Binding-site contacts:
Ligand atom O4' contacts residue ASN328 of chain 1.A at 3.1 Å.
Ligand atom P contacts residue ARG281 of chain 1.A at 3.5 Å.
Ligand atom C1' contacts residue HIS532 of chain 1.A at 3.7 Å.
Ligand atom O2 contacts residue LYS285 of chain 1.A at 2.6 Å (salt-bridge).
Ligand atom C1' contacts residue ASN328 of chain 1.A at 3.5 Å.
Ligand atom C1' contacts residue LYS285 of chain 1.A at 3.6 Å.
Ligand atom OP1 contacts residue ARG281 of chain 1.A at 2.8 Å (salt-bridge).
Ligand atom O4' contacts residue HIS532 of chain 1.A at 3.4 Å.
Ligand atom O4' contacts residue TYR290 of chain 1.A at 3.3 Å (h-bond).
Ligand atom OP1 contacts residue ALA261 of chain 1.A at 3.6 Å.
Ligand atom C2' contacts residue ASN328 of chain 1.A at 3.5 Å.
Ligand atom O3' contacts residue ARG281 of chain 1.A at 3.2 Å (salt-bridge).
Ligand atom O4' contacts residue LYS285 of chain 1.A at 3.4 Å.
Ligand atom O4' contacts residue LYS285 of chain 1.A at 3.3 Å (salt-bridge).
Ligand atom C1' contacts residue TYR290 of chain 1.A at 3.1 Å (hydrophobic).
Ligand atom C1' contacts residue GLN327 of chain 1.A at 3.4 Å.
Ligand atom N contacts residue ASP533 of chain 1.A at 2.9 Å (salt-bridge).
Ligand atom C4' contacts residue ILE329 of chain 1.A at 3.5 Å (hydrophobic).
Ligand atom P contacts residue ARG332 of chain 1.A at 3.6 Å.
Ligand atom C2 contacts residue LYS285 of chain 1.A at 3.6 Å.
Ligand atom OP2 contacts residue ALA261 of chain 1.A at 2.7 Å (h-bond).
Ligand atom OP1 contacts residue SER260 of chain 1.A at 3.4 Å (h-bond).
Ligand atom C2' contacts residue TYR290 of chain 1.A at 3.4 Å (hydrophobic).
Ligand atom C2' contacts residue GLN327 of chain 1.A at 3.6 Å.
Ligand atom C5' contacts residue PRO330 of chain 1.A at 3.7 Å (hydrophobic).
Ligand atom O1P contacts residue ILE331 of chain 1.A at 3.5 Å.
Ligand atom OP1 contacts residue ARG332 of chain 1.A at 2.9 Å (salt-bridge).
Ligand atom OP2 contacts residue SER258 of chain 1.A at 3.6 Å (h-bond).
Ligand atom OP2 contacts residue SER260 of chain 1.A at 3.6 Å.
Ligand atom O1P contacts residue ARG332 of chain 1.A at 3.4 Å (salt-bridge).
Ligand atom OP1 contacts residue ILE331 of chain 1.A at 2.8 Å (h-bond).
Ligand atom OP1 contacts residue PRO330 of chain 1.A at 3.5 Å.
Ligand atom P contacts residue ALA261 of chain 1.A at 3.7 Å.
Ligand atom O2 contacts residue ARG318 of chain 1.A at 2.9 Å (salt-bridge).
Ligand atom N3 contacts residue ASN328 of chain 1.A at 3.1 Å (h-bond).
Ligand atom C4' contacts residue ASN328 of chain 1.A at 3.6 Å.
Ligand atom O2P contacts residue ARG332 of chain 1.A at 3.1 Å (salt-bridge).
Ligand atom C5' contacts residue ILE329 of chain 1.A at 3.1 Å (hydrophobic).
Ligand atom O3' contacts residue PRO330 of chain 1.A at 3.7 Å.
Ligand atom OP1 contacts residue THR259 of chain 1.A at 2.5 Å (h-bond).

Sequence of chain 1.A:
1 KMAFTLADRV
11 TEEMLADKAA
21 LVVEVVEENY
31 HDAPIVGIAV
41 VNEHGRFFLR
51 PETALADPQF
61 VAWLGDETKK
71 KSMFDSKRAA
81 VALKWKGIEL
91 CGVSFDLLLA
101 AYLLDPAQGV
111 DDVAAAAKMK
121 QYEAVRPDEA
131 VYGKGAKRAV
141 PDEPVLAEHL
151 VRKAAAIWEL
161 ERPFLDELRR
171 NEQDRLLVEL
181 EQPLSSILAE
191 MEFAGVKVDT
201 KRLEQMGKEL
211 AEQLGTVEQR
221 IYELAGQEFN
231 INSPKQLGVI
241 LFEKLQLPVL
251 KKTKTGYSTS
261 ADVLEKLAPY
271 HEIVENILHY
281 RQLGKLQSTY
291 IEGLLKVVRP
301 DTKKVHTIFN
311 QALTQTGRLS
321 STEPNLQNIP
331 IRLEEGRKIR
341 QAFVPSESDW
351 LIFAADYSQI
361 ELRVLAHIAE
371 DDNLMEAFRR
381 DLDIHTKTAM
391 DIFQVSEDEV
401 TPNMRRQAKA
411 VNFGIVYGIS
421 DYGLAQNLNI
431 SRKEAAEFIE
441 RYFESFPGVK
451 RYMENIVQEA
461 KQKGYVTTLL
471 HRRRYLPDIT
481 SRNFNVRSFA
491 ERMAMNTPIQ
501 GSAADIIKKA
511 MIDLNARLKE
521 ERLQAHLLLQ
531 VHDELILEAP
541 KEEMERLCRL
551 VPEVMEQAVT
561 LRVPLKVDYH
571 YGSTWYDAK

This small molecule binds to this protein.
Small molecule (SMILES): Cc1cn([C@H]2C[C@H](O[P](=O)(O)OC[C@H]3O[C@@H](n4ccc(N)nc4=O)C[C@@H]3O[P](=O)(O)OC[C@H]3O[C@@H](n4cnc5c(N)ncnc54)C[C@@H]3O[P](=O)(O)OC[C@H]3O[C@@H](n4cnc5c(=O)nc(N)[nH]c54)C[C@@H]3O[P](=O)(O)OC[C@H]3O[C@@H](n4ccc(N)nc4=O)C[C@@H]3N)[C@@H](CO[P](=O)(O)O[C@H]3C[C@H](n4cnc5c(N)ncnc54)O[C@@H]3CO[P](=O)(O)O[C@H]3C[C@H](n4cnc5c(=O)nc(N)[nH]c54)O[C@@H]3CO[P](=O)(O)O[C@H]3C[C@H](n4ccc(N)nc4=O)O[C@@H]3CO[P](=O)(O)O[C@H]3C[C@H](n4cnc5c(=O)nc(N)[nH]c54)O[C@@H]3CO)O2)c(=O)[nH]c1=O